Binding-site contacts:
Ligand atom O3 contacts residue GLY67 of chain 1.C at 2.9 Å (h-bond).
Ligand atom O7 contacts residue ALA79 of chain 1.C at 3.7 Å.
Ligand atom C3 contacts residue GLY67 of chain 1.C at 3.7 Å.
Ligand atom O5 contacts residue GLY134 of chain 1.C at 3.5 Å.
Ligand atom C7 contacts residue GLY67 of chain 1.C at 3.5 Å.
Ligand atom O7 contacts residue GLY80 of chain 1.C at 2.8 Å (h-bond).
Ligand atom C1 contacts residue GLU171 of chain 1.C at 3.7 Å.
Ligand atom C8 contacts residue ALA79 of chain 1.C at 3.5 Å (hydrophobic).
Ligand atom O1 contacts residue ILE135 of chain 1.C at 3.7 Å.
Ligand atom N2 contacts residue GLY67 of chain 1.C at 3.2 Å (h-bond).
Ligand atom C6 contacts residue ALA66 of chain 1.C at 3.8 Å (hydrophobic).
Ligand atom C1 contacts residue GLY134 of chain 1.C at 3.9 Å.
Ligand atom C3 contacts residue GLU156 of chain 1.C at 3.4 Å.
Ligand atom C6 contacts residue ASP107 of chain 1.C at 3.2 Å.
Ligand atom O3 contacts residue ASN106 of chain 1.C at 3.3 Å (h-bond).
Ligand atom O6 contacts residue ALA66 of chain 1.C at 3.7 Å.
Ligand atom C4 contacts residue ASP107 of chain 1.C at 3.3 Å.
Ligand atom C5 contacts residue ASP107 of chain 1.C at 3.9 Å.
Ligand atom C4 contacts residue GLY67 of chain 1.C at 3.9 Å.
Ligand atom O5 contacts residue GLY136 of chain 1.C at 3.6 Å (h-bond).
Ligand atom O3 contacts residue GLU156 of chain 1.C at 2.8 Å (salt-bridge).
Ligand atom C4 contacts residue ALA66 of chain 1.C at 4.0 Å (hydrophobic).
Ligand atom C1 contacts residue ILE135 of chain 1.C at 3.7 Å (hydrophobic).
Ligand atom O5 contacts residue ILE135 of chain 1.C at 2.9 Å (h-bond).
Ligand atom O7 contacts residue TYR159 of chain 1.C at 3.9 Å.
Ligand atom O4 contacts residue VAL108 of chain 1.C at 3.5 Å.
Ligand atom N2 contacts residue ALA66 of chain 1.C at 3.9 Å.
Ligand atom O4 contacts residue GLY136 of chain 1.C at 3.9 Å.
Ligand atom C5 contacts residue ILE135 of chain 1.C at 3.9 Å (hydrophobic).
Ligand atom C2 contacts residue GLU156 of chain 1.C at 3.6 Å.
Ligand atom O1 contacts residue GLU171 of chain 1.C at 2.6 Å (salt-bridge).
Ligand atom C7 contacts residue GLY80 of chain 1.C at 3.3 Å.
Ligand atom O1 contacts residue GLY134 of chain 1.C at 3.6 Å.
Ligand atom O4 contacts residue ASP107 of chain 1.C at 2.7 Å (salt-bridge).
Ligand atom O4 contacts residue ASN106 of chain 1.C at 3.1 Å (h-bond).
Ligand atom O5 contacts residue GLU171 of chain 1.C at 3.9 Å.
Ligand atom O6 contacts residue ASP107 of chain 1.C at 1.8 Å (salt-bridge).
Ligand atom C8 contacts residue GLY67 of chain 1.C at 3.6 Å.
Ligand atom C8 contacts residue GLY80 of chain 1.C at 3.1 Å.
Ligand atom C5 contacts residue GLY136 of chain 1.C at 3.8 Å.

Sequence of chain 1.C:
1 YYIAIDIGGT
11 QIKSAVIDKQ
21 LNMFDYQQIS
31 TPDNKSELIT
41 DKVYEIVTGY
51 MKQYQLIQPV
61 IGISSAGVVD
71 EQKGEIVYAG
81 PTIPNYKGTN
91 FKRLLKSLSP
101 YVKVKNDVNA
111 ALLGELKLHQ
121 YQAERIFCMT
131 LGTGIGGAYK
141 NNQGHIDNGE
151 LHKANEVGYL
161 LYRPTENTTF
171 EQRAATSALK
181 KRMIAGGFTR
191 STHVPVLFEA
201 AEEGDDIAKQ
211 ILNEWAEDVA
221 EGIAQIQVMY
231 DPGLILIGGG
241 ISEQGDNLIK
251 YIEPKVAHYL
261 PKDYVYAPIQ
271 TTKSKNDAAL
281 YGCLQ

This protein binds this small molecule.
Small molecule (SMILES): CC(=O)N[C@H]1[C@@H](O)[C@H](O)[C@@H](CO)O[C@@H]1O